This protein binds this small molecule.
Small molecule (SMILES): OC[C@H]1O[C@@H](NC(=S)N/N=C\c2cccc(O)c2)[C@H](O)[C@@H](O)[C@@H]1O

Sequence of chain 1.A:
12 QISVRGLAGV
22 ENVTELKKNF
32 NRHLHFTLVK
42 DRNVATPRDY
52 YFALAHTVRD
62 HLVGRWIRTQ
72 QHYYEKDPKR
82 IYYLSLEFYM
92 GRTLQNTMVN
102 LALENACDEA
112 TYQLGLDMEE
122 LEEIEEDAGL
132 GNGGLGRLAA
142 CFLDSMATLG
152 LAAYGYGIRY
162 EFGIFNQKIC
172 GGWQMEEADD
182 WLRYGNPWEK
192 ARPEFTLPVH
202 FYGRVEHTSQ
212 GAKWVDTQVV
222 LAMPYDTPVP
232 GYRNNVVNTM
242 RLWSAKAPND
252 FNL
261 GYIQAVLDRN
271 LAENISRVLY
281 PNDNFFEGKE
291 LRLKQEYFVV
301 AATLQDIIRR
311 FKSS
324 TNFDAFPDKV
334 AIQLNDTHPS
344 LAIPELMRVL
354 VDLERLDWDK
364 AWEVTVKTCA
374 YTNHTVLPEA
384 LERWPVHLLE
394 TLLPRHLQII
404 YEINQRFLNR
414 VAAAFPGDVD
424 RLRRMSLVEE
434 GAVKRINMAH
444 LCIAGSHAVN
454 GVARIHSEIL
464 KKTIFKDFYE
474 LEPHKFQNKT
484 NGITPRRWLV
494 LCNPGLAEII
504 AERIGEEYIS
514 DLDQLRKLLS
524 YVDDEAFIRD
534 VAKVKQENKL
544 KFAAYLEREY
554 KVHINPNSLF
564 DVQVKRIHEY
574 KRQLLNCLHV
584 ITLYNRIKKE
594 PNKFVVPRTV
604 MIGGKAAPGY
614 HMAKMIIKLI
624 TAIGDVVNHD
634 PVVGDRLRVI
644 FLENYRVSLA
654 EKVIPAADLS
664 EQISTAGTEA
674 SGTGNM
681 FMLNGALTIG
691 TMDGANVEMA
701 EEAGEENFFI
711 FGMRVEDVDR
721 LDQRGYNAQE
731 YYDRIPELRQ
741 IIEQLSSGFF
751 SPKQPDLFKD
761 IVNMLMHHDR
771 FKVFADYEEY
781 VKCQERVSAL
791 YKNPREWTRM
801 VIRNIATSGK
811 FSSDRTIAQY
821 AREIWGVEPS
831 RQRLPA

Binding-site contacts:
Ligand atom O5 contacts residue HIS377 of chain 1.A at 3.7 Å.
Ligand atom O7 contacts residue ALA383 of chain 1.A at 2.7 Å (h-bond).
Ligand atom C14 contacts residue ASN284 of chain 1.A at 3.6 Å.
Ligand atom C10 contacts residue HIS341 of chain 1.A at 3.6 Å.
Ligand atom N3 contacts residue ASN284 of chain 1.A at 3.5 Å (h-bond).
Ligand atom C11 contacts residue HIS341 of chain 1.A at 3.6 Å.
Ligand atom C6 contacts residue HIS377 of chain 1.A at 3.4 Å.
Ligand atom C7 contacts residue ASN284 of chain 1.A at 3.6 Å.
Ligand atom O4 contacts residue GLY675 of chain 1.A at 2.8 Å (h-bond).
Ligand atom O5 contacts residue LEU136 of chain 1.A at 3.6 Å.
Ligand atom C13 contacts residue HIS341 of chain 1.A at 3.7 Å.
Ligand atom C5 contacts residue GLY135 of chain 1.A at 3.7 Å.
Ligand atom O4 contacts residue ASN484 of chain 1.A at 3.6 Å (h-bond).
Ligand atom C9 contacts residue HIS341 of chain 1.A at 3.7 Å.
Ligand atom C13 contacts residue ASN282 of chain 1.A at 3.4 Å.
Ligand atom O3 contacts residue GLY675 of chain 1.A at 3.1 Å (h-bond).
Ligand atom O4 contacts residue SER674 of chain 1.A at 3.6 Å.
Ligand atom C2 contacts residue HIS377 of chain 1.A at 3.4 Å.
Ligand atom O3 contacts residue ALA673 of chain 1.A at 3.4 Å (h-bond).
Ligand atom S1 contacts residue LEU136 of chain 1.A at 3.5 Å (h-bond).
Ligand atom O6 contacts residue ASN484 of chain 1.A at 2.7 Å (h-bond).
Ligand atom C12 contacts residue HIS341 of chain 1.A at 3.6 Å.
Ligand atom C11 contacts residue ALA383 of chain 1.A at 3.6 Å (hydrophobic).
Ligand atom O2 contacts residue GLU672 of chain 1.A at 3.2 Å (salt-bridge).
Ligand atom C7 contacts residue LEU136 of chain 1.A at 3.7 Å (hydrophobic).
Ligand atom O7 contacts residue PHE286 of chain 1.A at 3.7 Å.
Ligand atom O2 contacts residue ASN284 of chain 1.A at 3.5 Å (h-bond).
Ligand atom N1 contacts residue HIS377 of chain 1.A at 3.7 Å.
Ligand atom O3 contacts residue GLU672 of chain 1.A at 2.8 Å (salt-bridge).
Ligand atom O7 contacts residue PHE285 of chain 1.A at 3.5 Å (h-bond).
Ligand atom C14 contacts residue HIS341 of chain 1.A at 3.6 Å.
Ligand atom C6 contacts residue ASN484 of chain 1.A at 3.3 Å.
Ligand atom C3 contacts residue GLU672 of chain 1.A at 3.4 Å.
Ligand atom O3 contacts residue SER674 of chain 1.A at 3.0 Å (h-bond).
Ligand atom C12 contacts residue PHE285 of chain 1.A at 3.5 Å (hydrophobic).
Ligand atom O6 contacts residue HIS377 of chain 1.A at 2.7 Å (h-bond).
Ligand atom C10 contacts residue ALA383 of chain 1.A at 3.5 Å (hydrophobic).
Ligand atom O2 contacts residue TYR573 of chain 1.A at 3.1 Å (h-bond).
Ligand atom C6 contacts residue GLY135 of chain 1.A at 3.7 Å.
Ligand atom S1 contacts residue ASP283 of chain 1.A at 3.1 Å (salt-bridge).